This protein binds this small molecule.
Small molecule (SMILES): OC[C@H]1O[C@@H](O)[C@H](O)[C@@H](O)[C@@H]1O

Binding-site contacts:
Ligand atom O5 contacts residue GLU18 of chain 1.A at 4.2 Å.
Ligand atom C2 contacts residue CA1 of chain 1.C at 4.3 Å.
Ligand atom O1 contacts residue ASP204 of chain 1.A at 3.2 Å (salt-bridge).
Ligand atom C6 contacts residue ILE202 of chain 1.A at 4.1 Å (hydrophobic).
Ligand atom O5 contacts residue ASP204 of chain 1.A at 3.1 Å (salt-bridge).
Ligand atom C1 contacts residue ASP204 of chain 1.A at 3.6 Å.
Ligand atom O5 contacts residue ASN103 of chain 1.A at 4.2 Å.
Ligand atom C1 contacts residue CA1 of chain 1.C at 3.2 Å.
Ligand atom O5 contacts residue ASN154 of chain 1.A at 3.2 Å (h-bond).
Ligand atom C3 contacts residue GLU121 of chain 1.A at 3.7 Å.
Ligand atom O1 contacts residue ASN154 of chain 1.A at 3.1 Å (h-bond).
Ligand atom O6 contacts residue ASN154 of chain 1.A at 4.0 Å.
Ligand atom C2 contacts residue ASN103 of chain 1.A at 3.5 Å.
Ligand atom C1 contacts residue ASN154 of chain 1.A at 3.8 Å.
Ligand atom O1 contacts residue CA1 of chain 1.C at 2.0 Å.
Ligand atom C5 contacts residue TYR219 of chain 1.A at 4.2 Å (hydrophobic).
Ligand atom C1 contacts residue ASN103 of chain 1.A at 3.7 Å.
Ligand atom O5 contacts residue CA1 of chain 1.C at 3.6 Å.
Ligand atom O6 contacts residue SER170 of chain 1.A at 3.5 Å (h-bond).
Ligand atom O1 contacts residue ASN103 of chain 1.A at 2.8 Å (h-bond).
Ligand atom O2 contacts residue ARG101 of chain 1.A at 3.1 Å (salt-bridge).
Ligand atom C4 contacts residue GLU121 of chain 1.A at 3.6 Å.
Ligand atom O4 contacts residue ALA125 of chain 1.A at 4.0 Å.
Ligand atom O2 contacts residue ILE34 of chain 1.A at 3.4 Å.
Ligand atom O2 contacts residue ASN103 of chain 1.A at 2.8 Å (h-bond).
Ligand atom O6 contacts residue ILE152 of chain 1.A at 3.7 Å.
Ligand atom O6 contacts residue ILE202 of chain 1.A at 3.9 Å.
Ligand atom O4 contacts residue GLU121 of chain 1.A at 2.8 Å (salt-bridge).
Ligand atom O4 contacts residue PRO124 of chain 1.A at 4.1 Å.
Ligand atom O3 contacts residue MET118 of chain 1.A at 3.9 Å.
Ligand atom C5 contacts residue ASP204 of chain 1.A at 3.7 Å.
Ligand atom C1 contacts residue GLU18 of chain 1.A at 3.3 Å.
Ligand atom O3 contacts residue ARG101 of chain 1.A at 3.0 Å (salt-bridge).
Ligand atom C6 contacts residue TYR219 of chain 1.A at 3.8 Å (hydrophobic).
Ligand atom O3 contacts residue GLU121 of chain 1.A at 2.6 Å (salt-bridge).
Ligand atom C3 contacts residue ARG101 of chain 1.A at 4.0 Å.
Ligand atom O4 contacts residue TYR219 of chain 1.A at 4.3 Å.
Ligand atom C2 contacts residue ARG101 of chain 1.A at 3.8 Å.
Ligand atom C6 contacts residue ASP204 of chain 1.A at 4.0 Å.
Ligand atom O1 contacts residue GLU18 of chain 1.A at 2.9 Å (salt-bridge).

Sequence of chain 1.A:
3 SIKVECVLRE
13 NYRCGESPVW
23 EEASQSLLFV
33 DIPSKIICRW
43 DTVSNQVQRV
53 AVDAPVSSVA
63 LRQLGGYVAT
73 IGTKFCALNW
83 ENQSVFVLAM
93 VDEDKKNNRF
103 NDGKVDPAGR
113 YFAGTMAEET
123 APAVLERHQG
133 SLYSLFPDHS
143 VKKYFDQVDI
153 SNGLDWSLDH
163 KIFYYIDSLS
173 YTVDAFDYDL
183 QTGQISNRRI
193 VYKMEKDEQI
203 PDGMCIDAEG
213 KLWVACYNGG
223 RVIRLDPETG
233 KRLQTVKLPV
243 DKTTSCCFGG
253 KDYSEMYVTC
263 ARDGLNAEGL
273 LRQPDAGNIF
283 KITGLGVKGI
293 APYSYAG